Sequence of chain 56.E:
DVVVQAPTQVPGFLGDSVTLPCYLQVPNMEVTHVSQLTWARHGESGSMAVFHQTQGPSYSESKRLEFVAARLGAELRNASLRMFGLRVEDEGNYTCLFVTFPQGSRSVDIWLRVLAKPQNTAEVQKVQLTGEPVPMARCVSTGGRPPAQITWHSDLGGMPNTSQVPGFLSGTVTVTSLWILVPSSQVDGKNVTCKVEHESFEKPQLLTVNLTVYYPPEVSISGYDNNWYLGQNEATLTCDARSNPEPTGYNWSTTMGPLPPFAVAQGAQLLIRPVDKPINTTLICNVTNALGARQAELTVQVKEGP

A protein and the small-molecule ligand that binds it are described below.
Small molecule (SMILES): CC(=O)N[C@H]1[C@H](O[C@H]2[C@H](O)[C@@H](NC(C)=O)CO[C@@H]2CO)O[C@H](CO)[C@@H](O)[C@@H]1O

Binding-site contacts:
Ligand atom C5 contacts residue NAG1 of chain 56.J at 4.3 Å.
Ligand atom O5 contacts residue NAG1 of chain 56.J at 4.1 Å.
Ligand atom C1 contacts residue NAG1 of chain 56.J at 3.7 Å.
Ligand atom C1 contacts residue ASN218 of chain 56.E at 1.4 Å.
Ligand atom C7 contacts residue ASN218 of chain 56.E at 2.9 Å.
Ligand atom C4 contacts residue ASN218 of chain 56.E at 4.1 Å.
Ligand atom C3 contacts residue ASN218 of chain 56.E at 3.7 Å.
Ligand atom O7 contacts residue ASN218 of chain 56.E at 2.3 Å (h-bond).
Ligand atom N2 contacts residue ASN218 of chain 56.E at 2.9 Å (h-bond).
Ligand atom C2 contacts residue ASN218 of chain 56.E at 2.3 Å.
Ligand atom O5 contacts residue THR235 of chain 56.E at 4.4 Å.
Ligand atom C8 contacts residue ASN218 of chain 56.E at 4.3 Å.
Ligand atom C5 contacts residue ASN218 of chain 56.E at 3.6 Å.
Ligand atom O5 contacts residue ASN218 of chain 56.E at 2.3 Å (h-bond).